Binding-site contacts:
Ligand atom CA contacts residue TYR10 of chain 1.A at 3.2 Å (hydrophobic).
Ligand atom C contacts residue GLU65 of chain 1.A at 3.6 Å.
Ligand atom CG contacts residue TRP167 of chain 1.A at 3.5 Å (hydrophobic).
Ligand atom CD2 contacts residue TYR12 of chain 1.A at 3.2 Å (hydrophobic).
Ligand atom CA contacts residue ASN79 of chain 1.A at 3.3 Å.
Ligand atom O contacts residue LYS145 of chain 1.A at 3.0 Å (salt-bridge).
Ligand atom N contacts residue TYR159 of chain 1.A at 3.5 Å.
Ligand atom NH2 contacts residue THR163 of chain 1.A at 3.6 Å.
Ligand atom O contacts residue TRP146 of chain 1.A at 3.0 Å (h-bond).
Ligand atom N contacts residue TYR10 of chain 1.A at 3.0 Å (h-bond).
Ligand atom CD1 contacts residue ASN79 of chain 1.A at 3.6 Å.
Ligand atom CA contacts residue GLU65 of chain 1.A at 3.4 Å.
Ligand atom OXT contacts residue ARG86 of chain 1.A at 2.7 Å (salt-bridge).
Ligand atom OG1 contacts residue LYS145 of chain 1.A at 3.0 Å (salt-bridge).
Ligand atom C contacts residue ARG86 of chain 1.A at 3.5 Å.
Ligand atom N contacts residue TYR171 of chain 1.A at 2.7 Å (h-bond).
Ligand atom CG contacts residue GLU65 of chain 1.A at 3.3 Å.
Ligand atom CB contacts residue ASN72 of chain 1.A at 3.5 Å.
Ligand atom O contacts residue ARG86 of chain 1.A at 3.6 Å.
Ligand atom C contacts residue TYR10 of chain 1.A at 3.4 Å (hydrophobic).
Ligand atom CD1 contacts residue SER69 of chain 1.A at 3.3 Å.
Ligand atom OXT contacts residue THR142 of chain 1.A at 2.8 Å (h-bond).
Ligand atom NE2 contacts residue ARG64 of chain 1.A at 2.9 Å.
Ligand atom CD1 contacts residue TRP156 of chain 1.A at 3.6 Å (hydrophobic).
Ligand atom CG2 contacts residue TRP96 of chain 1.A at 3.5 Å (hydrophobic).
Ligand atom O contacts residue TYR159 of chain 1.A at 2.7 Å (h-bond).
Ligand atom CG2 contacts residue TRP156 of chain 1.A at 3.5 Å (hydrophobic).
Ligand atom CB contacts residue ASN79 of chain 1.A at 3.5 Å.
Ligand atom O contacts residue LYS145 of chain 1.A at 3.4 Å (salt-bridge).
Ligand atom CD2 contacts residue TYR10 of chain 1.A at 3.4 Å (hydrophobic).
Ligand atom N contacts residue ASN79 of chain 1.A at 2.9 Å (h-bond).
Ligand atom CB contacts residue GLU65 of chain 1.A at 3.5 Å.
Ligand atom CG1 contacts residue ASN79 of chain 1.A at 3.5 Å.
Ligand atom N contacts residue GLU65 of chain 1.A at 2.8 Å (salt-bridge).
Ligand atom CB contacts residue THR142 of chain 1.A at 3.5 Å.
Ligand atom CD1 contacts residue MET46 of chain 1.A at 3.5 Å (hydrophobic).
Ligand atom CA contacts residue TYR171 of chain 1.A at 3.5 Å (hydrophobic).
Ligand atom O contacts residue THR68 of chain 1.A at 3.3 Å.
Ligand atom CG2 contacts residue TRP146 of chain 1.A at 3.5 Å (hydrophobic).
Ligand atom C contacts residue ASN79 of chain 1.A at 3.6 Å.

Sequence of chain 1.A:
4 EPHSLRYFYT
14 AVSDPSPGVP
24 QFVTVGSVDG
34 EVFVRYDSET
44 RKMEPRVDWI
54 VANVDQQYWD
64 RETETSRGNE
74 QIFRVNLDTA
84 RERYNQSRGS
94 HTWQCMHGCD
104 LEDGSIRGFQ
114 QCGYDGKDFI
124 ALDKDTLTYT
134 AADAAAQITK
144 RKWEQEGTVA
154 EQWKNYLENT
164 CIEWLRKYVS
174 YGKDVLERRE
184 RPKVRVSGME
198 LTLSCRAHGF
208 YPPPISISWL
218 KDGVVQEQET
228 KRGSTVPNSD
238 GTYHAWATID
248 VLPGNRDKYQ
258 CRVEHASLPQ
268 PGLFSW

This small molecule binds to this protein.
Small molecule (SMILES): CC[C@H](C)[C@H](NC(=O)[C@@H](NC(=O)[C@@H](NC(=O)[C@H](CO)NC(=O)[C@H](CC(N)=O)NC(=O)[C@H](CCC(N)=O)NC(=O)[C@@H](NC(=O)[C@H](CC(C)C)NC(=O)[C@@H](N)CCCN=C(N)N)[C@@H](C)CC)[C@@H](C)CC)[C@@H](C)O)C(=O)O